Binding-site contacts:
Ligand atom N14 contacts residue PHE85 of chain 1.B at 3.4 Å.
Ligand atom C11 contacts residue LEU138 of chain 1.B at 3.4 Å (hydrophobic).
Ligand atom C02 contacts residue GLY89 of chain 1.B at 3.4 Å.
Ligand atom O81 contacts residue LYS39 of chain 1.B at 3.0 Å (salt-bridge).
Ligand atom C88 contacts residue TYR21 of chain 1.B at 3.2 Å (hydrophobic).
Ligand atom C01 contacts residue THR87 of chain 1.B at 3.7 Å.
Ligand atom N03 contacts residue GLY89 of chain 1.B at 3.5 Å.
Ligand atom N14 contacts residue ALA37 of chain 1.B at 3.9 Å.
Ligand atom C01 contacts residue GLY89 of chain 1.B at 3.5 Å.
Ligand atom N82 contacts residue TYR21 of chain 1.B at 3.0 Å (h-bond).
Ligand atom N14 contacts residue MET86 of chain 1.B at 2.8 Å (h-bond).
Ligand atom C80 contacts residue LYS39 of chain 1.B at 3.9 Å.
Ligand atom C80 contacts residue ASP149 of chain 1.B at 3.6 Å.
Ligand atom C23 contacts residue ASP149 of chain 1.B at 3.8 Å.
Ligand atom O81 contacts residue ASP149 of chain 1.B at 3.9 Å.
Ligand atom C06 contacts residue GLY89 of chain 1.B at 3.7 Å.
Ligand atom C20 contacts residue TYR21 of chain 1.B at 3.9 Å (hydrophobic).
Ligand atom C01 contacts residue MET86 of chain 1.B at 3.3 Å (hydrophobic).
Ligand atom N03 contacts residue TYR21 of chain 1.B at 3.8 Å.
Ligand atom N15 contacts residue PHE85 of chain 1.B at 3.9 Å.
Ligand atom C06 contacts residue THR87 of chain 1.B at 3.2 Å.
Ligand atom C11 contacts residue ALA37 of chain 1.B at 3.5 Å (hydrophobic).
Ligand atom C19 contacts residue ALA148 of chain 1.B at 3.9 Å (hydrophobic).
Ligand atom N15 contacts residue ALA37 of chain 1.B at 3.5 Å.
Ligand atom C01 contacts residue PHE85 of chain 1.B at 3.7 Å (hydrophobic).
Ligand atom C21 contacts residue ASN136 of chain 1.B at 3.4 Å.
Ligand atom C88 contacts residue LYS39 of chain 1.B at 3.3 Å.
Ligand atom N15 contacts residue MET86 of chain 1.B at 3.7 Å.
Ligand atom C16 contacts residue MET86 of chain 1.B at 3.1 Å (hydrophobic).
Ligand atom C21 contacts residue ASP149 of chain 1.B at 3.3 Å.
Ligand atom C16 contacts residue PHE85 of chain 1.B at 3.6 Å (hydrophobic).
Ligand atom N14 contacts residue GLU84 of chain 1.B at 3.3 Å (salt-bridge).
Ligand atom C17 contacts residue GLY89 of chain 1.B at 3.9 Å.
Ligand atom C10 contacts residue LEU138 of chain 1.B at 3.7 Å (hydrophobic).
Ligand atom C04 contacts residue GLY89 of chain 1.B at 3.8 Å.
Ligand atom C12 contacts residue LEU138 of chain 1.B at 3.6 Å (hydrophobic).
Ligand atom C13 contacts residue MET86 of chain 1.B at 3.7 Å (hydrophobic).
Ligand atom N15 contacts residue LEU138 of chain 1.B at 3.7 Å.
Ligand atom N15 contacts residue GLU84 of chain 1.B at 2.8 Å (salt-bridge).
Ligand atom C22 contacts residue ASP149 of chain 1.B at 3.1 Å.

A small-molecule ligand and the protein it binds are described below.
Small molecule (SMILES): CNC(=O)c1ccccc1Sc1ccc2c(/C=C/c3ccccn3)[nH]nc2c1

Sequence of chain 1.B:
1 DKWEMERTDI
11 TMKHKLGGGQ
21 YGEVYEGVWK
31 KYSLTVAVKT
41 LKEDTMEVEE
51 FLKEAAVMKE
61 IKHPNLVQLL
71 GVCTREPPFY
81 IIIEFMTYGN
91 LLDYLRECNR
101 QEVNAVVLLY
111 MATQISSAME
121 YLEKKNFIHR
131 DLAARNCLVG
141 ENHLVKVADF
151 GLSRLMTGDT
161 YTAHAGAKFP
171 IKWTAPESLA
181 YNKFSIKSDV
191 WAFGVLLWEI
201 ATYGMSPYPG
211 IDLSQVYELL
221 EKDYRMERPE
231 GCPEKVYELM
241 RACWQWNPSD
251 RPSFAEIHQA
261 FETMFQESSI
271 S